Sequence of chain 1.A:
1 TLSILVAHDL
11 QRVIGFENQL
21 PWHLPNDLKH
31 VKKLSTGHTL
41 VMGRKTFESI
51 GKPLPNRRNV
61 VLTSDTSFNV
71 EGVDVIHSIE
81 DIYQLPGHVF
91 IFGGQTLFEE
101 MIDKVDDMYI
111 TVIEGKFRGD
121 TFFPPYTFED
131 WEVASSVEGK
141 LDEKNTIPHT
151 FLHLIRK

This protein binds this small molecule.
Small molecule (SMILES): CCc1nc(N)nc(N)c1C#C[C@@H](C)c1cc(OC)cc(-c2ccncc2)c1

Binding-site contacts:
Ligand atom C2 contacts residue VAL31 of chain 1.A at 3.6 Å (hydrophobic).
Ligand atom CAA contacts residue LEU54 of chain 1.A at 3.3 Å (hydrophobic).
Ligand atom CBB contacts residue LEU54 of chain 1.A at 3.4 Å (hydrophobic).
Ligand atom C2 contacts residue ALA7 of chain 1.A at 3.5 Å (hydrophobic).
Ligand atom C5 contacts residue NDP1 of chain 1.C at 3.4 Å.
Ligand atom NAJ contacts residue NDP1 of chain 1.C at 3.4 Å (h-bond).
Ligand atom NAJ contacts residue LEU5 of chain 1.A at 2.7 Å (h-bond).
Ligand atom NAH contacts residue ALA7 of chain 1.A at 3.5 Å (h-bond).
Ligand atom CAZ contacts residue LEU28 of chain 1.A at 3.0 Å (hydrophobic).
Ligand atom NAJ contacts residue PHE92 of chain 1.A at 3.0 Å (h-bond).
Ligand atom C6 contacts residue LEU5 of chain 1.A at 3.5 Å (hydrophobic).
Ligand atom CAS contacts residue ILE50 of chain 1.A at 3.6 Å (hydrophobic).
Ligand atom CAO contacts residue PHE92 of chain 1.A at 3.5 Å (hydrophobic).
Ligand atom N1 contacts residue ALA7 of chain 1.A at 3.5 Å (h-bond).
Ligand atom C4 contacts residue ASP27 of chain 1.A at 3.4 Å.
Ligand atom CAO contacts residue ILE50 of chain 1.A at 3.5 Å (hydrophobic).
Ligand atom CAK contacts residue PHE92 of chain 1.A at 3.5 Å (hydrophobic).
Ligand atom CAR contacts residue LEU54 of chain 1.A at 3.4 Å (hydrophobic).
Ligand atom CBB contacts residue ASN59 of chain 1.A at 3.6 Å.
Ligand atom CAR contacts residue ILE50 of chain 1.A at 3.5 Å (hydrophobic).
Ligand atom NAH contacts residue THR111 of chain 1.A at 3.4 Å (h-bond).
Ligand atom CAT contacts residue ILE50 of chain 1.A at 3.6 Å (hydrophobic).
Ligand atom N3 contacts residue VAL31 of chain 1.A at 3.6 Å.
Ligand atom N1 contacts residue NDP1 of chain 1.C at 3.4 Å (h-bond).
Ligand atom N1 contacts residue LEU5 of chain 1.A at 3.4 Å (h-bond).
Ligand atom CAP contacts residue PHE92 of chain 1.A at 3.4 Å (hydrophobic).
Ligand atom CAI contacts residue ASP27 of chain 1.A at 3.4 Å.
Ligand atom C2 contacts residue ASP27 of chain 1.A at 3.4 Å.
Ligand atom CAL contacts residue NDP1 of chain 1.C at 3.6 Å.
Ligand atom CAL contacts residue PHE92 of chain 1.A at 3.6 Å (hydrophobic).
Ligand atom CAZ contacts residue ASP27 of chain 1.A at 3.5 Å.
Ligand atom NAH contacts residue VAL6 of chain 1.A at 3.4 Å (h-bond).
Ligand atom C6 contacts residue PHE92 of chain 1.A at 3.5 Å (hydrophobic).
Ligand atom NAH contacts residue ASP27 of chain 1.A at 2.9 Å (salt-bridge).
Ligand atom N3 contacts residue ASP27 of chain 1.A at 2.5 Å (salt-bridge).
Ligand atom N1 contacts residue VAL6 of chain 1.A at 3.3 Å.
Ligand atom CAP contacts residue ILE50 of chain 1.A at 3.6 Å (hydrophobic).
Ligand atom C6 contacts residue NDP1 of chain 1.C at 3.2 Å.
Ligand atom C2 contacts residue VAL6 of chain 1.A at 3.6 Å (hydrophobic).
Ligand atom CAK contacts residue NDP1 of chain 1.C at 3.6 Å.